Binding-site contacts:
Ligand atom CZ9 contacts residue ASP332 of chain 2.A at 3.9 Å.
Ligand atom CZ1 contacts residue ILE421 of chain 2.A at 3.7 Å (hydrophobic).
Ligand atom SZ2 contacts residue ZN1 of chain 2.C at 2.3 Å.
Ligand atom NZ1 contacts residue ASP332 of chain 2.A at 3.6 Å.
Ligand atom SZ2 contacts residue GLU334 of chain 2.A at 3.7 Å.
Ligand atom SZ2 contacts residue ZN1 of chain 2.B at 2.3 Å.
Ligand atom CZB contacts residue ASP332 of chain 2.A at 3.6 Å.
Ligand atom CZD contacts residue THR361 of chain 2.A at 4.0 Å.
Ligand atom OZ3 contacts residue LYS262 of chain 2.A at 2.8 Å (salt-bridge).
Ligand atom CZ9 contacts residue ASN330 of chain 2.A at 3.7 Å.
Ligand atom OZ3 contacts residue ZN1 of chain 2.B at 4.1 Å.
Ligand atom CZC contacts residue THR361 of chain 2.A at 3.6 Å.
Ligand atom CZE contacts residue ASP332 of chain 2.A at 3.8 Å.
Ligand atom CZF contacts residue LEU360 of chain 2.A at 3.1 Å (hydrophobic).
Ligand atom CZD contacts residue CO31 of chain 2.E at 4.1 Å.
Ligand atom SZ2 contacts residue MET270 of chain 2.A at 3.8 Å.
Ligand atom SZ2 contacts residue CO31 of chain 2.E at 4.1 Å.
Ligand atom SZ2 contacts residue ASP273 of chain 2.A at 3.8 Å.
Ligand atom CZB contacts residue ALA333 of chain 2.A at 4.0 Å (hydrophobic).
Ligand atom CZF contacts residue ASP332 of chain 2.A at 3.6 Å.
Ligand atom CZD contacts residue LEU360 of chain 2.A at 3.1 Å (hydrophobic).
Ligand atom CZC contacts residue GLY362 of chain 2.A at 3.4 Å.
Ligand atom CZB contacts residue CO31 of chain 2.E at 3.8 Å.
Ligand atom CZF contacts residue LYS250 of chain 2.A at 3.6 Å.
Ligand atom CZF contacts residue CO31 of chain 2.E at 3.2 Å.
Ligand atom CZF contacts residue ZN1 of chain 2.C at 3.3 Å.
Ligand atom OZ1 contacts residue ASP332 of chain 2.A at 4.0 Å.
Ligand atom OZ3 contacts residue ASP332 of chain 2.A at 3.4 Å (salt-bridge).
Ligand atom CZB contacts residue ARG336 of chain 2.A at 4.0 Å.
Ligand atom CZA contacts residue ALA333 of chain 2.A at 4.1 Å (hydrophobic).
Ligand atom SZ2 contacts residue ASP255 of chain 2.A at 2.8 Å (salt-bridge).
Ligand atom CZF contacts residue ZN1 of chain 2.B at 3.5 Å.
Ligand atom CZE contacts residue LYS262 of chain 2.A at 3.9 Å.
Ligand atom CZC contacts residue LEU360 of chain 2.A at 3.5 Å (hydrophobic).
Ligand atom SZ2 contacts residue LYS262 of chain 2.A at 3.6 Å.
Ligand atom CZ8 contacts residue ASP332 of chain 2.A at 4.0 Å.
Ligand atom CZ6 contacts residue ILE421 of chain 2.A at 3.7 Å (hydrophobic).
Ligand atom SZ2 contacts residue ASP332 of chain 2.A at 3.5 Å (salt-bridge).
Ligand atom SZ2 contacts residue LYS250 of chain 2.A at 3.6 Å.
Ligand atom CZ7 contacts residue ASP332 of chain 2.A at 3.4 Å.

Sequence of chain 2.A:
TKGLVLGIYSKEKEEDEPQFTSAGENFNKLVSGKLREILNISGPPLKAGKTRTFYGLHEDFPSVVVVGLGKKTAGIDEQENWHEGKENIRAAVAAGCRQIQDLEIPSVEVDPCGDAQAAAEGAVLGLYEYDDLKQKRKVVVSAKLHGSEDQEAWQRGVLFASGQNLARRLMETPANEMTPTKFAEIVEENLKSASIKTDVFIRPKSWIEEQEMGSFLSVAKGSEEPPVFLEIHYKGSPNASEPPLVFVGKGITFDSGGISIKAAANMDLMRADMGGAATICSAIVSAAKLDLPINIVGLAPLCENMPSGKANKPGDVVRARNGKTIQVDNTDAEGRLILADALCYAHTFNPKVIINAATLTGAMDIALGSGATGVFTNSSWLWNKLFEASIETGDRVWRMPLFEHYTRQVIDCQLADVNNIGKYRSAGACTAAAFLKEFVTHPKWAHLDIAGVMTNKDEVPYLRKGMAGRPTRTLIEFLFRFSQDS

This small molecule binds to this protein.
Small molecule (SMILES): C[C@H](CS)C(=O)N1C[C@@H](Sc2ccccc2)C[C@H]1C(=O)O